Sequence of chain 1.A:
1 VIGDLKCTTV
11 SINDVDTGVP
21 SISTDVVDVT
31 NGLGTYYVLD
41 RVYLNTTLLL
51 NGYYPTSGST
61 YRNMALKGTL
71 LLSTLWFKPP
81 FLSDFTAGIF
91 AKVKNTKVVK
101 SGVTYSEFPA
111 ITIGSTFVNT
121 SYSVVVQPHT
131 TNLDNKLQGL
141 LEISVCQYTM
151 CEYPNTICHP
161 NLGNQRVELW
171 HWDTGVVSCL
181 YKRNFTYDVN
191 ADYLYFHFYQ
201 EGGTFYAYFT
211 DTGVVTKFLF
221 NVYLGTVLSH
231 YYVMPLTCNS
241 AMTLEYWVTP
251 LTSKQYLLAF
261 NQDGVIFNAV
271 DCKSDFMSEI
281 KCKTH

A small-molecule ligand and the protein it binds are described below.
Small molecule (SMILES): CC(=O)N[C@H]1[C@H](O[C@H]2[C@H](O)[C@@H](NC(C)=O)CO[C@@H]2CO)O[C@H](CO)[C@@H](O)[C@@H]1O

Binding-site contacts:
Ligand atom C6 contacts residue HIS129 of chain 1.A at 3.9 Å.
Ligand atom C5 contacts residue ASN184 of chain 1.A at 3.6 Å.
Ligand atom C2 contacts residue ASN184 of chain 1.A at 2.5 Å.
Ligand atom C8 contacts residue ASN184 of chain 1.A at 4.5 Å.
Ligand atom C1 contacts residue GLU142 of chain 1.A at 4.3 Å.
Ligand atom C3 contacts residue ASN184 of chain 1.A at 3.8 Å.
Ligand atom C8 contacts residue ARG183 of chain 1.A at 4.1 Å.
Ligand atom O5 contacts residue LEU140 of chain 1.A at 3.3 Å.
Ligand atom C5 contacts residue LEU140 of chain 1.A at 4.2 Å (hydrophobic).
Ligand atom O5 contacts residue ASN184 of chain 1.A at 2.2 Å (h-bond).
Ligand atom N2 contacts residue ASN184 of chain 1.A at 3.1 Å (h-bond).
Ligand atom O6 contacts residue LEU140 of chain 1.A at 3.8 Å.
Ligand atom C7 contacts residue ASN184 of chain 1.A at 3.3 Å.
Ligand atom C3 contacts residue GLU142 of chain 1.A at 4.5 Å.
Ligand atom C4 contacts residue ASN184 of chain 1.A at 4.2 Å.
Ligand atom C1 contacts residue ASN184 of chain 1.A at 1.4 Å.
Ligand atom C5 contacts residue GLU142 of chain 1.A at 4.5 Å.
Ligand atom O7 contacts residue ASN184 of chain 1.A at 3.1 Å (h-bond).
Ligand atom C8 contacts residue LYS182 of chain 1.A at 4.3 Å.
Ligand atom C8 contacts residue HIS129 of chain 1.A at 3.3 Å.
Ligand atom C6 contacts residue LEU140 of chain 1.A at 4.0 Å (hydrophobic).
Ligand atom C1 contacts residue LEU140 of chain 1.A at 4.1 Å (hydrophobic).